Sequence of chain 1.R:
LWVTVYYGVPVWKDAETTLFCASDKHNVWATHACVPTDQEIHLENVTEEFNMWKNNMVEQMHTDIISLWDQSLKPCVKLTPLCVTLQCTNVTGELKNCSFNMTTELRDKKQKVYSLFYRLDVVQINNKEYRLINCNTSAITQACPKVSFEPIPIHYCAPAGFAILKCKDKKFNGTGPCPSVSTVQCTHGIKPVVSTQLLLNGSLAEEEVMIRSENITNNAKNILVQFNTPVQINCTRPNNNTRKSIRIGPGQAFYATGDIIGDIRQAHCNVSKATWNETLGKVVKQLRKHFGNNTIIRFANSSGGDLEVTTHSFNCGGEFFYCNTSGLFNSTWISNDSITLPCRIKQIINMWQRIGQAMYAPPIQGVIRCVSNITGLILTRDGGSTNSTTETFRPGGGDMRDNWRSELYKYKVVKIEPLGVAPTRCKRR

The small molecule below binds the protein below.
Small molecule (SMILES): CC(=O)N[C@H]1[C@H](O[C@H]2[C@H](O)[C@@H](NC(C)=O)CO[C@@H]2CO)O[C@H](CO)[C@@H](O)[C@@H]1O

Binding-site contacts:
Ligand atom C2 contacts residue NAG2 of chain 1.GB at 4.4 Å.
Ligand atom O5 contacts residue ASN359 of chain 1.R at 2.3 Å (h-bond).
Ligand atom O7 contacts residue GLY356 of chain 1.R at 3.8 Å.
Ligand atom C7 contacts residue GLY356 of chain 1.R at 4.2 Å.
Ligand atom O7 contacts residue ASN359 of chain 1.R at 3.3 Å (h-bond).
Ligand atom C8 contacts residue GLY356 of chain 1.R at 3.9 Å.
Ligand atom O7 contacts residue SER355 of chain 1.R at 4.3 Å.
Ligand atom C8 contacts residue NAG1 of chain 1.GB at 3.4 Å.
Ligand atom N2 contacts residue ASN359 of chain 1.R at 2.9 Å (h-bond).
Ligand atom C3 contacts residue ASN359 of chain 1.R at 3.8 Å.
Ligand atom C1 contacts residue ASN359 of chain 1.R at 1.4 Å.
Ligand atom C7 contacts residue SER355 of chain 1.R at 4.2 Å.
Ligand atom C7 contacts residue NAG2 of chain 1.GB at 4.4 Å.
Ligand atom N2 contacts residue NAG2 of chain 1.GB at 3.6 Å.
Ligand atom C8 contacts residue NAG2 of chain 1.GB at 4.2 Å.
Ligand atom O3 contacts residue NAG2 of chain 1.GB at 4.1 Å.
Ligand atom C5 contacts residue ASN359 of chain 1.R at 3.6 Å.
Ligand atom C8 contacts residue SER355 of chain 1.R at 3.9 Å.
Ligand atom C7 contacts residue ASN359 of chain 1.R at 3.3 Å.
Ligand atom C3 contacts residue NAG2 of chain 1.GB at 4.0 Å.
Ligand atom C4 contacts residue ASN359 of chain 1.R at 4.2 Å.
Ligand atom C2 contacts residue ASN359 of chain 1.R at 2.4 Å.
Ligand atom C8 contacts residue ASN359 of chain 1.R at 4.4 Å.